Binding-site contacts:
Ligand atom CD contacts residue TYR171 of chain 1.A at 3.4 Å (hydrophobic).
Ligand atom O contacts residue TYR84 of chain 1.A at 3.5 Å (h-bond).
Ligand atom CB contacts residue TYR159 of chain 1.A at 3.2 Å (hydrophobic).
Ligand atom CG2 contacts residue HIS70 of chain 1.A at 3.3 Å.
Ligand atom CG contacts residue THR163 of chain 1.A at 3.5 Å.
Ligand atom N contacts residue ASN77 of chain 1.A at 2.8 Å (h-bond).
Ligand atom N contacts residue MET5 of chain 1.A at 3.5 Å.
Ligand atom N contacts residue TYR171 of chain 1.A at 3.3 Å (h-bond).
Ligand atom CZ contacts residue HIS70 of chain 1.A at 3.2 Å.
Ligand atom OG1 contacts residue HIS70 of chain 1.A at 3.2 Å.
Ligand atom CE2 contacts residue HIS70 of chain 1.A at 3.2 Å.
Ligand atom CE3 contacts residue TYR123 of chain 1.A at 3.5 Å (hydrophobic).
Ligand atom O contacts residue TYR159 of chain 1.A at 3.0 Å (h-bond).
Ligand atom CD contacts residue PHE99 of chain 1.A at 3.5 Å (hydrophobic).
Ligand atom O contacts residue TYR7 of chain 1.A at 3.3 Å.
Ligand atom O contacts residue THR73 of chain 1.A at 3.5 Å.
Ligand atom CA contacts residue ASN77 of chain 1.A at 3.5 Å.
Ligand atom CB contacts residue ASN77 of chain 1.A at 3.5 Å.
Ligand atom CD1 contacts residue TYR7 of chain 1.A at 3.5 Å (hydrophobic).
Ligand atom C contacts residue TYR159 of chain 1.A at 3.0 Å (hydrophobic).
Ligand atom N contacts residue GLU63 of chain 1.A at 3.0 Å (salt-bridge).
Ligand atom CZ2 contacts residue TYR116 of chain 1.A at 3.5 Å (hydrophobic).
Ligand atom OXT contacts residue THR143 of chain 1.A at 3.0 Å (h-bond).
Ligand atom N contacts residue TYR159 of chain 1.A at 3.3 Å (h-bond).
Ligand atom OXT contacts residue TYR84 of chain 1.A at 2.6 Å (h-bond).
Ligand atom CD1 contacts residue VAL152 of chain 1.A at 3.4 Å (hydrophobic).
Ligand atom CG contacts residue PHE99 of chain 1.A at 3.4 Å (hydrophobic).
Ligand atom O contacts residue TRP147 of chain 1.A at 2.7 Å (h-bond).
Ligand atom O contacts residue GLN156 of chain 1.A at 3.1 Å (h-bond).
Ligand atom CZ contacts residue GLN155 of chain 1.A at 3.5 Å.
Ligand atom C contacts residue TYR84 of chain 1.A at 3.4 Å (hydrophobic).
Ligand atom CD2 contacts residue TYR123 of chain 1.A at 3.5 Å (hydrophobic).
Ligand atom C contacts residue TYR159 of chain 1.A at 2.9 Å (hydrophobic).
Ligand atom NE1 contacts residue TYR116 of chain 1.A at 3.4 Å.
Ligand atom OH contacts residue HIS70 of chain 1.A at 2.3 Å (h-bond).
Ligand atom O contacts residue LYS146 of chain 1.A at 3.0 Å (salt-bridge).
Ligand atom O contacts residue TYR159 of chain 1.A at 2.4 Å (h-bond).
Ligand atom N contacts residue TYR7 of chain 1.A at 3.4 Å (h-bond).
Ligand atom CZ2 contacts residue TYR123 of chain 1.A at 3.5 Å (hydrophobic).
Ligand atom CE1 contacts residue GLN156 of chain 1.A at 3.5 Å.

Sequence of chain 1.A:
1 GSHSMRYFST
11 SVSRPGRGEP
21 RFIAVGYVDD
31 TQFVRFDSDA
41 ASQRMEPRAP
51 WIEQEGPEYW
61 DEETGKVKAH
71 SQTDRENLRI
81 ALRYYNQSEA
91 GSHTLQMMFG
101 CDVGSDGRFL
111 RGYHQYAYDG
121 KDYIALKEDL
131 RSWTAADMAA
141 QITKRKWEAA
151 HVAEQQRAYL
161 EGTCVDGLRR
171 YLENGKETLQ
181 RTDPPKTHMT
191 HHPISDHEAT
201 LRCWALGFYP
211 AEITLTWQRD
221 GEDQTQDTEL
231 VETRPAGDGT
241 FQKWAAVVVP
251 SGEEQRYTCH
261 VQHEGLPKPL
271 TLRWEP

Sequence of chain 1.G:
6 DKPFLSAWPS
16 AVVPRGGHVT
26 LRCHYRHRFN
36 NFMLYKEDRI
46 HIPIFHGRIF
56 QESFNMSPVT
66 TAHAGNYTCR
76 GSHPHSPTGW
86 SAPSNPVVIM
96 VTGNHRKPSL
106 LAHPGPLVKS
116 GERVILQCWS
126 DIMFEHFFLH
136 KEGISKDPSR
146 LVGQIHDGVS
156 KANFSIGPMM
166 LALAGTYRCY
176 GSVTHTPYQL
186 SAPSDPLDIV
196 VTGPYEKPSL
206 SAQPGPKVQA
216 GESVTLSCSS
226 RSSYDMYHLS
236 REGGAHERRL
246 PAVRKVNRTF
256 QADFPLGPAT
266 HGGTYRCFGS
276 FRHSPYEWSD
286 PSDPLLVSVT

This protein binds this small molecule.
Small molecule (SMILES): CC(C)C[C@H](NC(=O)[C@@H]1CCCN1C(=O)[C@H](Cc1ccc(O)cc1)NC(=O)[C@@H](N)CCCN=C(N)N)C(=O)N[C@H](C(=O)N[C@@H](Cc1ccccc1)C(=O)NCC(=O)N[C@@H](CC1=CN=C2C=CC=CC12)C(=O)O)[C@@H](C)O